Binding-site contacts:
Ligand atom C2 contacts residue ASN7 of chain 1.D at 2.5 Å.
Ligand atom O6 contacts residue ALA26 of chain 1.D at 3.3 Å.
Ligand atom C4 contacts residue ASN7 of chain 1.D at 4.0 Å.
Ligand atom C5 contacts residue ASN7 of chain 1.D at 3.1 Å.
Ligand atom N2 contacts residue ASN7 of chain 1.D at 3.2 Å (h-bond).
Ligand atom C3 contacts residue ASN7 of chain 1.D at 3.8 Å.
Ligand atom O5 contacts residue ASN7 of chain 1.D at 2.4 Å (h-bond).
Ligand atom C6 contacts residue ASN7 of chain 1.D at 2.9 Å.
Ligand atom C6 contacts residue ALA26 of chain 1.D at 4.5 Å (hydrophobic).
Ligand atom O6 contacts residue ASN7 of chain 1.D at 3.3 Å (h-bond).
Ligand atom C7 contacts residue ASN7 of chain 1.D at 4.4 Å.
Ligand atom C1 contacts residue ASN7 of chain 1.D at 1.4 Å.

Sequence of chain 1.D:
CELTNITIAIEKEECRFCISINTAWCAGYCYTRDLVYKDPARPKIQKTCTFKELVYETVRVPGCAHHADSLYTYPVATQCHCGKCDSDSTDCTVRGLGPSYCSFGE

A small-molecule ligand and the protein it binds are described below.
Small molecule (SMILES): CC(=O)N[C@H]1[C@H](O[C@H]2[C@H](O)[C@@H](NC(C)=O)CO[C@@H]2CO)O[C@H](CO)[C@@H](O)[C@@H]1O